Binding-site contacts:
Ligand atom O3 contacts residue ASN203 of chain 1.D at 4.5 Å.
Ligand atom C2 contacts residue THR205 of chain 1.D at 3.4 Å.
Ligand atom C3 contacts residue ASN203 of chain 1.D at 3.5 Å.
Ligand atom O5 contacts residue ASN203 of chain 1.D at 2.4 Å (h-bond).
Ligand atom C1 contacts residue ASN203 of chain 1.D at 1.4 Å.
Ligand atom C4 contacts residue ASN203 of chain 1.D at 3.2 Å.
Ligand atom O7 contacts residue THR205 of chain 1.D at 2.2 Å (h-bond).
Ligand atom O3 contacts residue THR205 of chain 1.D at 3.2 Å (h-bond).
Ligand atom O6 contacts residue ASN203 of chain 1.D at 3.3 Å (h-bond).
Ligand atom C5 contacts residue ASN203 of chain 1.D at 3.1 Å.
Ligand atom C8 contacts residue THR205 of chain 1.D at 4.5 Å.
Ligand atom O7 contacts residue ALA206 of chain 1.D at 4.2 Å.
Ligand atom C7 contacts residue THR205 of chain 1.D at 3.2 Å.
Ligand atom C6 contacts residue ASN203 of chain 1.D at 3.2 Å.
Ligand atom C3 contacts residue THR205 of chain 1.D at 3.9 Å.
Ligand atom N2 contacts residue THR205 of chain 1.D at 3.7 Å.
Ligand atom N2 contacts residue ASN203 of chain 1.D at 3.6 Å (h-bond).
Ligand atom C7 contacts residue ASN203 of chain 1.D at 4.3 Å.
Ligand atom C2 contacts residue ASN203 of chain 1.D at 2.5 Å.

Sequence of chain 1.D:
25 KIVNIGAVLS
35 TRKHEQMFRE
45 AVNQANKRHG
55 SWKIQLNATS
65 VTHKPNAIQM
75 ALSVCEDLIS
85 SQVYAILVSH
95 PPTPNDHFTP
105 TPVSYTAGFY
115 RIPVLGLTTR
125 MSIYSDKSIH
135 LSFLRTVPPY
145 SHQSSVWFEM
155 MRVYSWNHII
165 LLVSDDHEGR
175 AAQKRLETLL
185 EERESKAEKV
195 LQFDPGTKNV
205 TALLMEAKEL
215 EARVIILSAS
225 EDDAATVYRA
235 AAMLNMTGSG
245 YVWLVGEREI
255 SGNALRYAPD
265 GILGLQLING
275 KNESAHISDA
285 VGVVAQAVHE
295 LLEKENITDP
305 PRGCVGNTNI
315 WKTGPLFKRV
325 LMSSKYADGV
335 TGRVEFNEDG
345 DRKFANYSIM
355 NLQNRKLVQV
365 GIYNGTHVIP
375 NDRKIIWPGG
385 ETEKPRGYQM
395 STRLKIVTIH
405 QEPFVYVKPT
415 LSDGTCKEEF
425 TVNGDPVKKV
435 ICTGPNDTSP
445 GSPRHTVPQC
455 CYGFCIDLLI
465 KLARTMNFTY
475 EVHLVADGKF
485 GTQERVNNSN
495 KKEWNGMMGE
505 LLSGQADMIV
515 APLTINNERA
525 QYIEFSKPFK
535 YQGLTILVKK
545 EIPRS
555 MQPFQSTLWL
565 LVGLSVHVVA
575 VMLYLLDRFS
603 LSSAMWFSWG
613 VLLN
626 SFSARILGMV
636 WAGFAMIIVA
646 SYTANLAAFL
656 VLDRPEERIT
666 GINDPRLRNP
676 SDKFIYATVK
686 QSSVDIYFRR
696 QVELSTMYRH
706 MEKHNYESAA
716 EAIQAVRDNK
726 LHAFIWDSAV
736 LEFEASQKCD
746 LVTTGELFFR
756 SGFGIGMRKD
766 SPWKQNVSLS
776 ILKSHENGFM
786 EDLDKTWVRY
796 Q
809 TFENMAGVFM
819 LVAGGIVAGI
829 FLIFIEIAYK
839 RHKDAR

The protein below binds the small molecule below.
Small molecule (SMILES): CC(=O)N[C@@H]1[C@@H](O)[C@H](O)[C@@H](CO)O[C@H]1O